Sequence of chain 1.A:
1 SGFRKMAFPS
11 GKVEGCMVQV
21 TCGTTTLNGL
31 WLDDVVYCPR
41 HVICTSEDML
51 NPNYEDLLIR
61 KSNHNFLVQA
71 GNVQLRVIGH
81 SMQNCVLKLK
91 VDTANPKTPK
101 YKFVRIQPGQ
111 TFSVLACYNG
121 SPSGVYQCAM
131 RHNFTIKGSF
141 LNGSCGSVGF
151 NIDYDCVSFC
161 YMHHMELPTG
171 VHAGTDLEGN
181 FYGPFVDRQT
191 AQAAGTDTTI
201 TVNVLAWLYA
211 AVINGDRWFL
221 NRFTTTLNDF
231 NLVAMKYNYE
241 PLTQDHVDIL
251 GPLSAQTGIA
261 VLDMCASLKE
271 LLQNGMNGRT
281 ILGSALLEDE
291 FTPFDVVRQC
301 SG

Binding-site contacts:
Ligand atom C10 contacts residue GLN189 of chain 1.B at 3.7 Å.
Ligand atom N2 contacts residue GLU166 of chain 1.B at 3.1 Å (salt-bridge).
Ligand atom F2 contacts residue GLN192 of chain 1.B at 3.1 Å.
Ligand atom O1 contacts residue PHE140 of chain 1.B at 3.6 Å.
Ligand atom C22 contacts residue GLU166 of chain 1.B at 3.3 Å.
Ligand atom O1 contacts residue HIS172 of chain 1.B at 3.6 Å.
Ligand atom C2 contacts residue CYS145 of chain 1.B at 2.8 Å (hydrophobic).
Ligand atom C20 contacts residue HIS41 of chain 1.B at 3.6 Å.
Ligand atom F1 contacts residue GLU166 of chain 1.B at 2.8 Å.
Ligand atom O1 contacts residue HIS163 of chain 1.B at 2.8 Å (h-bond).
Ligand atom F2 contacts residue THR190 of chain 1.B at 2.9 Å.
Ligand atom N5 contacts residue GLY143 of chain 1.B at 3.6 Å (h-bond).
Ligand atom C3 contacts residue CYS145 of chain 1.B at 1.8 Å (hydrophobic).
Ligand atom F1 contacts residue LEU167 of chain 1.B at 3.5 Å.
Ligand atom C21 contacts residue GLU166 of chain 1.B at 3.6 Å.
Ligand atom F3 contacts residue PRO168 of chain 1.B at 3.4 Å.
Ligand atom C8 contacts residue GLU166 of chain 1.B at 3.6 Å.
Ligand atom F3 contacts residue GLU166 of chain 1.B at 3.2 Å.
Ligand atom N1 contacts residue HIS164 of chain 1.B at 2.8 Å (h-bond).
Ligand atom C1 contacts residue HIS164 of chain 1.B at 3.6 Å.
Ligand atom O4 contacts residue GLN189 of chain 1.B at 3.3 Å.
Ligand atom O1 contacts residue GLU166 of chain 1.B at 3.4 Å.
Ligand atom C9 contacts residue HIS164 of chain 1.B at 3.4 Å.
Ligand atom N1 contacts residue CYS145 of chain 1.B at 3.0 Å (h-bond).
Ligand atom C22 contacts residue MET165 of chain 1.B at 3.7 Å (hydrophobic).
Ligand atom N5 contacts residue CYS145 of chain 1.B at 2.6 Å (h-bond).
Ligand atom C4 contacts residue CYS145 of chain 1.B at 3.3 Å (hydrophobic).
Ligand atom F1 contacts residue MET165 of chain 1.B at 2.8 Å.
Ligand atom O3 contacts residue GLU166 of chain 1.B at 2.9 Å (salt-bridge).
Ligand atom N4 contacts residue GLU166 of chain 1.B at 2.8 Å (salt-bridge).
Ligand atom F2 contacts residue MET165 of chain 1.B at 3.2 Å.
Ligand atom O4 contacts residue THR190 of chain 1.B at 3.7 Å.
Ligand atom C3 contacts residue HIS41 of chain 1.B at 3.7 Å.
Ligand atom C6 contacts residue ASN142 of chain 1.B at 3.6 Å.
Ligand atom N5 contacts residue SER144 of chain 1.B at 3.5 Å (h-bond).
Ligand atom C23 contacts residue GLU166 of chain 1.B at 3.5 Å.
Ligand atom O3 contacts residue MET165 of chain 1.B at 3.3 Å.
Ligand atom N2 contacts residue PHE140 of chain 1.B at 3.2 Å (h-bond).
Ligand atom F2 contacts residue ARG188 of chain 1.B at 3.6 Å.
Ligand atom O1 contacts residue MET165 of chain 1.B at 3.7 Å.

Sequence of chain 1.B:
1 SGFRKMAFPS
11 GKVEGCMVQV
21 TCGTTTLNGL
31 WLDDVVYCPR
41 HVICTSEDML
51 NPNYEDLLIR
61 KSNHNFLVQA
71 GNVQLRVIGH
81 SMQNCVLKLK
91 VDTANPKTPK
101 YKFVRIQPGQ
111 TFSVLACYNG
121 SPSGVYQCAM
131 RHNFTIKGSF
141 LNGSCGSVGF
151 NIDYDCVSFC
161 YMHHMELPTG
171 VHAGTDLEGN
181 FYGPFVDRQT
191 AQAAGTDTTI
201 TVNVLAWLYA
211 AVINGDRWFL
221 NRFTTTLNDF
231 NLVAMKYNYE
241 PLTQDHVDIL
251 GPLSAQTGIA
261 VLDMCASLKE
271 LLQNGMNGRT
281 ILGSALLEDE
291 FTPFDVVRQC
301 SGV

The small molecule below binds the protein below.
Small molecule (SMILES): [H]/N=C/[C@H](C[C@@H]1CCNC1=O)NC(=O)[C@@H]1[C@@H]2[C@H](CN1C(=O)[C@@H](NC(=O)C(F)(F)F)C(C)(C)C)C2(C)C